Sequence of chain 19.C:
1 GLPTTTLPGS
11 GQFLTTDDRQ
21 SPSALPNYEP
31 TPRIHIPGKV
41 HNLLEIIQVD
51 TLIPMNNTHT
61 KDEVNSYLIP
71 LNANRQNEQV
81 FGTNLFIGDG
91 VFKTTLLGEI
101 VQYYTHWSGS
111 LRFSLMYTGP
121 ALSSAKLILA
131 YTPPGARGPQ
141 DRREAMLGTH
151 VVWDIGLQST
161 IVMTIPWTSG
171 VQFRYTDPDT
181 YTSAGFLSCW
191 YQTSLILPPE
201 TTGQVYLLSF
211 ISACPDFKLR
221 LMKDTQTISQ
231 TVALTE

The protein below binds the small molecule below.
Small molecule (SMILES): Cc1cc(CCCCCOc2ccc(C3=N[C@@H](C)CO3)cc2)on1

Sequence of chain 18.C:
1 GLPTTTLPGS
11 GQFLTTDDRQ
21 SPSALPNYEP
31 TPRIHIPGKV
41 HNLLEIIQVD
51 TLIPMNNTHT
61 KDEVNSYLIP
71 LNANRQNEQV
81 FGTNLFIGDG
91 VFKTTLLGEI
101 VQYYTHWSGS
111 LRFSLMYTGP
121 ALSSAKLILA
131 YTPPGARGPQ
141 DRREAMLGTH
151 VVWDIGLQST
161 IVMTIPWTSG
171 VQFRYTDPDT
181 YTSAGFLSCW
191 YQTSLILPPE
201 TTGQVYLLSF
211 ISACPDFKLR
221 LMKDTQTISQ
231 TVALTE

Sequence of chain 18.A:
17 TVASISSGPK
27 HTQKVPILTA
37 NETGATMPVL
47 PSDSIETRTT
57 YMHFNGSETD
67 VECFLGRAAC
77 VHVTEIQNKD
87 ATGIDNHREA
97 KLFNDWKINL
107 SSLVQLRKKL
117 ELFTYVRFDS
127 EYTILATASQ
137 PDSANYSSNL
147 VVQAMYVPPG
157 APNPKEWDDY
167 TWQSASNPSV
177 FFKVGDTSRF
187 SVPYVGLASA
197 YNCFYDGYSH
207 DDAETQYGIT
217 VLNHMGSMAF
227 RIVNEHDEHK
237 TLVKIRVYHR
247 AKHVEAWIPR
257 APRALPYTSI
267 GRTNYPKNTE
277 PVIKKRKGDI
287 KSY

Binding-site contacts:
Ligand atom C5A contacts residue PHE186 of chain 18.A at 3.7 Å (hydrophobic).
Ligand atom C5A contacts residue VAL176 of chain 18.A at 3.8 Å (hydrophobic).
Ligand atom O1B contacts residue TYR128 of chain 18.A at 3.4 Å (h-bond).
Ligand atom C4 contacts residue LEU106 of chain 18.A at 3.6 Å (hydrophobic).
Ligand atom C2A contacts residue PHE186 of chain 18.A at 3.6 Å (hydrophobic).
Ligand atom N2 contacts residue ASN219 of chain 18.A at 3.0 Å (h-bond).
Ligand atom C6B contacts residue TYR128 of chain 18.A at 3.4 Å (hydrophobic).
Ligand atom CM1 contacts residue SER175 of chain 18.A at 3.9 Å.
Ligand atom C5B contacts residue MET224 of chain 18.A at 3.2 Å (hydrophobic).
Ligand atom CM1 contacts residue VAL176 of chain 18.A at 3.4 Å (hydrophobic).
Ligand atom N3A contacts residue PRO174 of chain 18.A at 3.9 Å.
Ligand atom N3A contacts residue TYR152 of chain 18.A at 3.6 Å.
Ligand atom C3B contacts residue VAL188 of chain 18.A at 3.5 Å (hydrophobic).
Ligand atom O1A contacts residue PHE186 of chain 18.A at 3.2 Å.
Ligand atom C3B contacts residue TYR152 of chain 18.A at 3.6 Å (hydrophobic).
Ligand atom C5C contacts residue VAL191 of chain 18.A at 3.7 Å (hydrophobic).
Ligand atom C4C contacts residue VAL191 of chain 18.A at 3.3 Å (hydrophobic).
Ligand atom C1B contacts residue ILE104 of chain 18.A at 4.0 Å (hydrophobic).
Ligand atom C2B contacts residue VAL188 of chain 18.A at 3.3 Å (hydrophobic).
Ligand atom CM1 contacts residue LEU14 of chain 19.C at 3.3 Å (hydrophobic).
Ligand atom C6B contacts residue ILE104 of chain 18.A at 3.6 Å (hydrophobic).
Ligand atom C1B contacts residue VAL188 of chain 18.A at 3.7 Å (hydrophobic).
Ligand atom C3C contacts residue TYR128 of chain 18.A at 3.3 Å (hydrophobic).
Ligand atom CM1 contacts residue PRO174 of chain 18.A at 3.8 Å (hydrophobic).
Ligand atom C4C contacts residue TYR197 of chain 18.A at 4.0 Å (hydrophobic).
Ligand atom C5 contacts residue LEU106 of chain 18.A at 3.8 Å (hydrophobic).
Ligand atom N3A contacts residue ALA24 of chain 18.C at 3.9 Å.
Ligand atom C2C contacts residue TYR197 of chain 18.A at 3.8 Å (hydrophobic).
Ligand atom C4A contacts residue PRO174 of chain 18.A at 3.4 Å (hydrophobic).
Ligand atom C6B contacts residue MET224 of chain 18.A at 3.6 Å (hydrophobic).
Ligand atom C4B contacts residue TYR152 of chain 18.A at 4.0 Å (hydrophobic).
Ligand atom C2A contacts residue TYR152 of chain 18.A at 3.8 Å (hydrophobic).
Ligand atom C3 contacts residue ASN219 of chain 18.A at 3.9 Å.
Ligand atom C1B contacts residue TYR128 of chain 18.A at 3.7 Å (hydrophobic).
Ligand atom C1C contacts residue LEU106 of chain 18.A at 3.6 Å (hydrophobic).
Ligand atom O1 contacts residue ASN219 of chain 18.A at 3.9 Å.
Ligand atom C4 contacts residue TYR197 of chain 18.A at 3.9 Å (hydrophobic).
Ligand atom C4 contacts residue PHE124 of chain 18.A at 3.9 Å (hydrophobic).
Ligand atom C4B contacts residue PHE186 of chain 18.A at 3.9 Å (hydrophobic).
Ligand atom C5B contacts residue PHE186 of chain 18.A at 3.9 Å (hydrophobic).